This protein binds this small molecule.
Small molecule (SMILES): CC(=O)N[C@@H]1[C@@H](O)[C@H](O)[C@@H](CO)O[C@H]1O

Sequence of chain 1.E:
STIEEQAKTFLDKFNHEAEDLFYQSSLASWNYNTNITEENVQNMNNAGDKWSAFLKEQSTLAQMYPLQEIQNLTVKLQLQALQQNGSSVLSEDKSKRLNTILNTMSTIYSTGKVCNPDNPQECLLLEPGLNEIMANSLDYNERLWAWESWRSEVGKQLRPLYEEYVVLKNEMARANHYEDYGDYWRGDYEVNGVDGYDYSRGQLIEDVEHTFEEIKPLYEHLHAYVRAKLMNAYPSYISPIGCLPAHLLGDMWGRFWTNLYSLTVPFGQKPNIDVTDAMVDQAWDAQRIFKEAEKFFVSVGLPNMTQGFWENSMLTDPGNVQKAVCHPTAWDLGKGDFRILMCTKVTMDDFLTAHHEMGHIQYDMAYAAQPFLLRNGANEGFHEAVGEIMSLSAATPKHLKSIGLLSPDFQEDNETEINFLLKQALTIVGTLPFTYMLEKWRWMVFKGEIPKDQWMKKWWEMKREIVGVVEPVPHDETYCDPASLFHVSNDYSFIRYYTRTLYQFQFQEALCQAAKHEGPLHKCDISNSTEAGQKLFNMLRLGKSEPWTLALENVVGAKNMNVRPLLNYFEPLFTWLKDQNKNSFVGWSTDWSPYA

Binding-site contacts:
Ligand atom C1 contacts residue ASN529 of chain 1.E at 1.4 Å.
Ligand atom N2 contacts residue ASN529 of chain 1.E at 2.8 Å (h-bond).
Ligand atom C8 contacts residue ASN529 of chain 1.E at 3.8 Å.
Ligand atom C3 contacts residue SER403 of chain 1.E at 3.9 Å.
Ligand atom C2 contacts residue SER403 of chain 1.E at 4.4 Å.
Ligand atom C5 contacts residue ASN529 of chain 1.E at 3.7 Å.
Ligand atom C4 contacts residue ASN529 of chain 1.E at 4.2 Å.
Ligand atom C2 contacts residue ASN529 of chain 1.E at 2.5 Å.
Ligand atom O3 contacts residue SER403 of chain 1.E at 4.1 Å.
Ligand atom C7 contacts residue ASN529 of chain 1.E at 3.5 Å.
Ligand atom O7 contacts residue ASN529 of chain 1.E at 4.2 Å.
Ligand atom O5 contacts residue ASN529 of chain 1.E at 2.4 Å (h-bond).
Ligand atom C3 contacts residue ASN529 of chain 1.E at 3.8 Å.
Ligand atom N2 contacts residue SER403 of chain 1.E at 3.8 Å.